Binding-site contacts:
Ligand atom C7 contacts residue ASN358 of chain 26.F at 3.4 Å.
Ligand atom O5 contacts residue ASN358 of chain 26.F at 2.4 Å (h-bond).
Ligand atom C5 contacts residue ASN358 of chain 26.F at 3.6 Å.
Ligand atom C1 contacts residue ASN358 of chain 26.F at 1.4 Å.
Ligand atom O7 contacts residue SER343 of chain 26.F at 4.3 Å.
Ligand atom C3 contacts residue ASN358 of chain 26.F at 3.8 Å.
Ligand atom C2 contacts residue ASN358 of chain 26.F at 2.5 Å.
Ligand atom O7 contacts residue SER345 of chain 26.F at 4.2 Å.
Ligand atom C4 contacts residue ASN358 of chain 26.F at 4.2 Å.
Ligand atom O7 contacts residue ASN358 of chain 26.F at 3.3 Å (h-bond).
Ligand atom N2 contacts residue ASN358 of chain 26.F at 2.9 Å (h-bond).

This protein binds this small molecule.
Small molecule (SMILES): CC(=O)N[C@@H]1[C@@H](O)[C@H](O)[C@@H](CO)O[C@H]1O

Sequence of chain 26.F:
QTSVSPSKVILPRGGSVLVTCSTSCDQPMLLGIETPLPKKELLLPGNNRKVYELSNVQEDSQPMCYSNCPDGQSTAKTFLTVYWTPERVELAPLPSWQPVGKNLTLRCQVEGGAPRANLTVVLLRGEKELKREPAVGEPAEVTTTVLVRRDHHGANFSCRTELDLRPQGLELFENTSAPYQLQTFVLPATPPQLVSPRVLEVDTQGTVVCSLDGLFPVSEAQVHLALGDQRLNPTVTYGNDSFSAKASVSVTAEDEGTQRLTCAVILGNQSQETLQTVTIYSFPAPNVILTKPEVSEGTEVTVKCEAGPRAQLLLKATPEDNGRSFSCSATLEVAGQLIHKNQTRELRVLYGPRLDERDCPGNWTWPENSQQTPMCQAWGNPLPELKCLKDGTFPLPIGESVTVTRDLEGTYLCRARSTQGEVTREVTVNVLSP